The protein below binds the small molecule below.
Small molecule (SMILES): CC(C)C[C@H](NC(=O)CNC(=O)c1cc(Cl)ccc1Cl)B(O)O

Sequence of chain 1.H:
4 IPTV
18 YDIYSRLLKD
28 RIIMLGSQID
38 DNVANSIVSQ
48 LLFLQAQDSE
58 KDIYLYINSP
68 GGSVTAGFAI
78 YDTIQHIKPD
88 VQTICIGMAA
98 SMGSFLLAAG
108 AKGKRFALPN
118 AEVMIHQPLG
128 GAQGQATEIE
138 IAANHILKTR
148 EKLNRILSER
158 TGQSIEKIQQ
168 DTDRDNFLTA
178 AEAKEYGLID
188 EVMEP

Binding-site contacts:
Ligand atom C18 contacts residue VAL71 of chain 1.H at 3.8 Å (hydrophobic).
Ligand atom C24 contacts residue GLN124 of chain 1.H at 3.6 Å.
Ligand atom C7 contacts residue LEU126 of chain 1.H at 3.7 Å (hydrophobic).
Ligand atom O8 contacts residue VAL71 of chain 1.H at 3.0 Å (h-bond).
Ligand atom O28 contacts residue MET99 of chain 1.H at 2.9 Å (h-bond).
Ligand atom C22 contacts residue VAL71 of chain 1.H at 3.5 Å (hydrophobic).
Ligand atom CL3 contacts residue LEU126 of chain 1.H at 3.3 Å.
Ligand atom B26 contacts residue SER98 of chain 1.H at 1.4 Å.
Ligand atom N20 contacts residue GLY69 of chain 1.H at 3.0 Å (h-bond).
Ligand atom N9 contacts residue LEU126 of chain 1.H at 2.8 Å (h-bond).
Ligand atom C23 contacts residue SER98 of chain 1.H at 3.8 Å.
Ligand atom C25 contacts residue MET99 of chain 1.H at 3.7 Å (hydrophobic).
Ligand atom C24 contacts residue SER98 of chain 1.H at 3.5 Å.
Ligand atom O27 contacts residue HIS123 of chain 1.H at 3.0 Å (h-bond).
Ligand atom O8 contacts residue SER70 of chain 1.H at 3.8 Å.
Ligand atom O19 contacts residue PRO125 of chain 1.H at 3.0 Å.
Ligand atom O27 contacts residue SER98 of chain 1.H at 2.1 Å (h-bond).
Ligand atom CL6 contacts residue ILE143 of chain 1.H at 3.6 Å.
Ligand atom C24 contacts residue HIS123 of chain 1.H at 3.2 Å.
Ligand atom CL3 contacts residue GLY127 of chain 1.H at 3.5 Å.
Ligand atom C10 contacts residue LEU126 of chain 1.H at 3.5 Å (hydrophobic).
Ligand atom O28 contacts residue GLY69 of chain 1.H at 3.0 Å (h-bond).
Ligand atom C2 contacts residue LEU126 of chain 1.H at 3.6 Å (hydrophobic).
Ligand atom C18 contacts residue GLY69 of chain 1.H at 3.8 Å.
Ligand atom C3 contacts residue LEU126 of chain 1.H at 3.5 Å (hydrophobic).
Ligand atom C18 contacts residue LEU126 of chain 1.H at 3.7 Å (hydrophobic).
Ligand atom B26 contacts residue MET99 of chain 1.H at 3.6 Å.
Ligand atom C22 contacts residue SER98 of chain 1.H at 3.3 Å.
Ligand atom B26 contacts residue HIS123 of chain 1.H at 3.5 Å.
Ligand atom O28 contacts residue GLY68 of chain 1.H at 3.5 Å.
Ligand atom C6 contacts residue ILE143 of chain 1.H at 3.8 Å (hydrophobic).
Ligand atom C21 contacts residue SER98 of chain 1.H at 2.6 Å.
Ligand atom CL6 contacts residue THR146 of chain 1.H at 2.9 Å.
Ligand atom C21 contacts residue GLY69 of chain 1.H at 3.8 Å.
Ligand atom N20 contacts residue SER98 of chain 1.H at 3.8 Å.
Ligand atom O28 contacts residue SER98 of chain 1.H at 2.0 Å (h-bond).
Ligand atom C24 contacts residue PRO125 of chain 1.H at 3.6 Å (hydrophobic).
Ligand atom C10 contacts residue GLY69 of chain 1.H at 3.6 Å.
Ligand atom O19 contacts residue LEU126 of chain 1.H at 2.6 Å (h-bond).
Ligand atom CL6 contacts residue HIS142 of chain 1.H at 3.3 Å.